Sequence of chain 1.A:
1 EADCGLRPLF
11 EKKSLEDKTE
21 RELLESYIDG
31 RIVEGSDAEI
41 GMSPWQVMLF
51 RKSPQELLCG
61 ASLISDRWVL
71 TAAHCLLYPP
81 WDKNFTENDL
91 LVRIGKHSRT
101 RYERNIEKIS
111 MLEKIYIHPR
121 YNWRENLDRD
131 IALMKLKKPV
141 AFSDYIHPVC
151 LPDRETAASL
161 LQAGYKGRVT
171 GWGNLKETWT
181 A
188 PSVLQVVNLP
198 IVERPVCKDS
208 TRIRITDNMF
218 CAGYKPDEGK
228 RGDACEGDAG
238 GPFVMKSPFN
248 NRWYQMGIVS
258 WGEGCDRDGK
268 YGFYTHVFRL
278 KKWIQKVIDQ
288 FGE

Binding-site contacts:
Ligand atom CZ contacts residue TRP258 of chain 1.A at 3.7 Å (hydrophobic).
Ligand atom C61 contacts residue TRP179 of chain 1.A at 3.7 Å (hydrophobic).
Ligand atom C71 contacts residue TYR78 of chain 1.A at 3.8 Å (hydrophobic).
Ligand atom CA contacts residue TRP179 of chain 1.A at 3.9 Å (hydrophobic).
Ligand atom C5 contacts residue TYR78 of chain 1.A at 3.7 Å (hydrophobic).
Ligand atom C11 contacts residue TRP179 of chain 1.A at 3.6 Å (hydrophobic).
Ligand atom C71 contacts residue HIS74 of chain 1.A at 3.9 Å.
Ligand atom O1 contacts residue GLY259 of chain 1.A at 3.0 Å (h-bond).
Ligand atom CG contacts residue GLY259 of chain 1.A at 3.4 Å.
Ligand atom CZ contacts residue GLY259 of chain 1.A at 3.8 Å.
Ligand atom O contacts residue TRP258 of chain 1.A at 3.7 Å.
Ligand atom O2 contacts residue TRP179 of chain 1.A at 3.9 Å.
Ligand atom C71 contacts residue TRP81 of chain 1.A at 3.8 Å (hydrophobic).
Ligand atom C21 contacts residue TRP81 of chain 1.A at 3.9 Å (hydrophobic).
Ligand atom NH2 contacts residue VAL256 of chain 1.A at 4.0 Å.
Ligand atom C10 contacts residue GLU125 of chain 1.A at 3.7 Å.
Ligand atom O21 contacts residue TRP179 of chain 1.A at 3.4 Å (h-bond).
Ligand atom C contacts residue GLY259 of chain 1.A at 3.5 Å.
Ligand atom N1 contacts residue GLY259 of chain 1.A at 2.7 Å (h-bond).
Ligand atom NH2 contacts residue TRP258 of chain 1.A at 3.4 Å (h-bond).
Ligand atom NH2 contacts residue GLY259 of chain 1.A at 4.0 Å.
Ligand atom O contacts residue GLY259 of chain 1.A at 2.6 Å (h-bond).
Ligand atom C31 contacts residue HIS74 of chain 1.A at 3.6 Å.
Ligand atom C51 contacts residue TRP258 of chain 1.A at 3.9 Å (hydrophobic).
Ligand atom NE contacts residue GLY259 of chain 1.A at 3.4 Å.
Ligand atom NE contacts residue TRP258 of chain 1.A at 3.9 Å.
Ligand atom NH1 contacts residue ALA231 of chain 1.A at 3.8 Å.
Ligand atom O11 contacts residue ALA236 of chain 1.A at 4.0 Å.
Ligand atom CB contacts residue TRP179 of chain 1.A at 3.4 Å (hydrophobic).
Ligand atom S contacts residue GLY259 of chain 1.A at 3.5 Å (h-bond).
Ligand atom CG contacts residue GLY261 of chain 1.A at 3.1 Å.
Ligand atom O1 contacts residue GLU260 of chain 1.A at 3.7 Å.
Ligand atom CD contacts residue GLY261 of chain 1.A at 4.0 Å.
Ligand atom C6 contacts residue TRP81 of chain 1.A at 3.6 Å (hydrophobic).
Ligand atom C7 contacts residue TRP179 of chain 1.A at 3.6 Å (hydrophobic).
Ligand atom CA contacts residue GLY259 of chain 1.A at 3.5 Å.
Ligand atom O11 contacts residue LEU175 of chain 1.A at 3.6 Å.
Ligand atom C21 contacts residue TRP179 of chain 1.A at 3.9 Å (hydrophobic).
Ligand atom C41 contacts residue LEU127 of chain 1.A at 3.8 Å (hydrophobic).
Ligand atom N contacts residue GLY259 of chain 1.A at 3.8 Å.

The protein below binds the small molecule below.
Small molecule (SMILES): [H]/N=C(\N)NCCC[C@H](NS(=O)(=O)c1cccc2c1NC[C@@H](C)C2)C(=O)N1CC[C@@H](C)C[C@@H]1C(=O)O